A protein and the small-molecule ligand that binds it are described below.
Small molecule (SMILES): CC(=O)N[C@H]1[C@H](O[C@H]2[C@H](O)[C@@H](NC(C)=O)CO[C@@H]2CO)O[C@H](CO)[C@@H](O)[C@@H]1O

Binding-site contacts:
Ligand atom C5 contacts residue GLY160 of chain 1.I at 4.4 Å.
Ligand atom C4 contacts residue ASN224 of chain 1.I at 4.2 Å.
Ligand atom C7 contacts residue GLY159 of chain 1.I at 4.1 Å.
Ligand atom C6 contacts residue GLY160 of chain 1.I at 3.6 Å.
Ligand atom C2 contacts residue ASN224 of chain 1.I at 2.5 Å.
Ligand atom C8 contacts residue GLY159 of chain 1.I at 3.4 Å.
Ligand atom O5 contacts residue LYS161 of chain 1.I at 3.8 Å.
Ligand atom C8 contacts residue ASN224 of chain 1.I at 3.3 Å.
Ligand atom C7 contacts residue THR225 of chain 1.I at 4.4 Å.
Ligand atom N2 contacts residue GLY159 of chain 1.I at 4.1 Å.
Ligand atom O5 contacts residue ASN224 of chain 1.I at 2.3 Å (h-bond).
Ligand atom C6 contacts residue GLY159 of chain 1.I at 4.3 Å.
Ligand atom N2 contacts residue ASN224 of chain 1.I at 3.0 Å (h-bond).
Ligand atom C8 contacts residue THR225 of chain 1.I at 4.3 Å.
Ligand atom C5 contacts residue ASN224 of chain 1.I at 3.6 Å.
Ligand atom C7 contacts residue ASN224 of chain 1.I at 3.5 Å.
Ligand atom O7 contacts residue THR225 of chain 1.I at 4.4 Å.
Ligand atom C1 contacts residue LYS161 of chain 1.I at 3.9 Å.
Ligand atom C5 contacts residue LYS161 of chain 1.I at 3.6 Å.
Ligand atom C3 contacts residue ASN224 of chain 1.I at 3.8 Å.
Ligand atom C6 contacts residue LYS161 of chain 1.I at 3.6 Å.
Ligand atom C1 contacts residue ASN224 of chain 1.I at 1.4 Å.
Ligand atom O7 contacts residue ASN224 of chain 1.I at 4.2 Å.
Ligand atom O7 contacts residue THR226 of chain 1.I at 4.0 Å.

Sequence of chain 1.I:
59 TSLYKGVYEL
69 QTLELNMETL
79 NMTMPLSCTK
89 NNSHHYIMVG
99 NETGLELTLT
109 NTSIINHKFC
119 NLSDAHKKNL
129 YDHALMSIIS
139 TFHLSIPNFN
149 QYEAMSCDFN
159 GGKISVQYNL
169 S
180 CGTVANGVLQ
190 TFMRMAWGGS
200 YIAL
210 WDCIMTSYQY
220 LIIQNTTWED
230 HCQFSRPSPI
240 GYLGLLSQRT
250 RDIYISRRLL